Binding-site contacts:
Ligand atom C2 contacts residue ASN154 of chain 10.A at 2.5 Å.
Ligand atom C5 contacts residue ASN154 of chain 10.A at 3.7 Å.
Ligand atom C6 contacts residue MET151 of chain 10.A at 4.0 Å (hydrophobic).
Ligand atom C7 contacts residue ASN154 of chain 10.A at 3.3 Å.
Ligand atom N2 contacts residue ASN154 of chain 10.A at 2.9 Å (h-bond).
Ligand atom O5 contacts residue THR156 of chain 10.A at 3.9 Å.
Ligand atom C8 contacts residue ASN154 of chain 10.A at 2.8 Å.
Ligand atom C4 contacts residue ASN154 of chain 10.A at 4.3 Å.
Ligand atom C1 contacts residue ASN154 of chain 10.A at 1.4 Å.
Ligand atom O5 contacts residue MET151 of chain 10.A at 3.9 Å.
Ligand atom C3 contacts residue ASN154 of chain 10.A at 3.8 Å.
Ligand atom C1 contacts residue THR156 of chain 10.A at 3.2 Å.
Ligand atom C5 contacts residue THR156 of chain 10.A at 4.1 Å.
Ligand atom O5 contacts residue ASN154 of chain 10.A at 2.3 Å (h-bond).
Ligand atom C2 contacts residue THR156 of chain 10.A at 4.2 Å.
Ligand atom C3 contacts residue THR156 of chain 10.A at 4.5 Å.
Ligand atom O6 contacts residue MET151 of chain 10.A at 4.0 Å.
Ligand atom N2 contacts residue THR156 of chain 10.A at 4.3 Å.
Ligand atom O7 contacts residue ASN154 of chain 10.A at 4.3 Å.

Sequence of chain 10.A:
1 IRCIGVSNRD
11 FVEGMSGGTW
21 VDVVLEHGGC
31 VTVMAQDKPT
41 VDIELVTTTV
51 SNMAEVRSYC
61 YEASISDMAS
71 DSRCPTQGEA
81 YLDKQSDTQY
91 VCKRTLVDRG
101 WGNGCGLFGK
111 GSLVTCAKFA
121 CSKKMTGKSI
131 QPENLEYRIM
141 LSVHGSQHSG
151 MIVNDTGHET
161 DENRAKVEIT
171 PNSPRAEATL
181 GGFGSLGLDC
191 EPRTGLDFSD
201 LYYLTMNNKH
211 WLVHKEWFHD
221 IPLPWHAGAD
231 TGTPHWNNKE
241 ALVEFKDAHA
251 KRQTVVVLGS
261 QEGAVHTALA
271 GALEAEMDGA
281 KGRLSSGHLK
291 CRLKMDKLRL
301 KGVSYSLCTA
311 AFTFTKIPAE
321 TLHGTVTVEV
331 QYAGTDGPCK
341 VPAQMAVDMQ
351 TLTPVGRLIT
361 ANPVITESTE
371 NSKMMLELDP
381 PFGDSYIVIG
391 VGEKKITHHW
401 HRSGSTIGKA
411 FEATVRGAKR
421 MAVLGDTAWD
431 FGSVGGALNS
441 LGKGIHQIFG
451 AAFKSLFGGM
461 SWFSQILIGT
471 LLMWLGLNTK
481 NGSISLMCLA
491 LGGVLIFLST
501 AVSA

A small-molecule ligand and the protein it binds are described below.
Small molecule (SMILES): CC(=O)N[C@@H]1[C@@H](O)[C@H](O)[C@@H](CO)O[C@H]1O